Sequence of chain 1.D:
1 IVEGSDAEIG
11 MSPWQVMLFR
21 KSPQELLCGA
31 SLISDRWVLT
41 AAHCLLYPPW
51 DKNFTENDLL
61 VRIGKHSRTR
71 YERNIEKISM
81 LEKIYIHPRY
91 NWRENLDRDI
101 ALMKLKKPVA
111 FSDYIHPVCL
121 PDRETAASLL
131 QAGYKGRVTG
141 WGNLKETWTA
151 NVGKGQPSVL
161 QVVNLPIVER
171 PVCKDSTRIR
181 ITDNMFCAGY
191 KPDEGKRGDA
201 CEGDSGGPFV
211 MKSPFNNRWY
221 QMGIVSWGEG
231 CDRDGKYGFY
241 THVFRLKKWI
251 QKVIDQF

Binding-site contacts:
Ligand atom C8 contacts residue PRO48 of chain 1.D at 4.4 Å (hydrophobic).
Ligand atom C6 contacts residue THR55 of chain 1.D at 4.4 Å.
Ligand atom C7 contacts residue ASN53 of chain 1.D at 3.6 Å.
Ligand atom C5 contacts residue ASN53 of chain 1.D at 3.7 Å.
Ligand atom C3 contacts residue ASN53 of chain 1.D at 3.7 Å.
Ligand atom O7 contacts residue ASN53 of chain 1.D at 4.0 Å.
Ligand atom C4 contacts residue ASN53 of chain 1.D at 4.2 Å.
Ligand atom O5 contacts residue ASN53 of chain 1.D at 2.4 Å (h-bond).
Ligand atom N2 contacts residue ASN53 of chain 1.D at 2.8 Å (h-bond).
Ligand atom O7 contacts residue LEU46 of chain 1.D at 4.0 Å.
Ligand atom C2 contacts residue ASN53 of chain 1.D at 2.5 Å.
Ligand atom C8 contacts residue ASN53 of chain 1.D at 4.5 Å.
Ligand atom C7 contacts residue LEU46 of chain 1.D at 4.5 Å (hydrophobic).
Ligand atom C1 contacts residue ASN53 of chain 1.D at 1.4 Å.

A protein and the small-molecule ligand that binds it are described below.
Small molecule (SMILES): CC(=O)N[C@@H]1[C@@H](O)[C@H](O)[C@@H](CO)O[C@H]1O